This small molecule binds to this protein.
Small molecule (SMILES): CC(=O)N[C@H]1[C@H](O[C@H]2[C@H](O)[C@@H](NC(C)=O)CO[C@@H]2CO)O[C@H](CO)[C@@H](O[C@@H]2O[C@H](CO)[C@@H](O)[C@H](O)[C@@H]2O)[C@@H]1O

Sequence of chain 1.A:
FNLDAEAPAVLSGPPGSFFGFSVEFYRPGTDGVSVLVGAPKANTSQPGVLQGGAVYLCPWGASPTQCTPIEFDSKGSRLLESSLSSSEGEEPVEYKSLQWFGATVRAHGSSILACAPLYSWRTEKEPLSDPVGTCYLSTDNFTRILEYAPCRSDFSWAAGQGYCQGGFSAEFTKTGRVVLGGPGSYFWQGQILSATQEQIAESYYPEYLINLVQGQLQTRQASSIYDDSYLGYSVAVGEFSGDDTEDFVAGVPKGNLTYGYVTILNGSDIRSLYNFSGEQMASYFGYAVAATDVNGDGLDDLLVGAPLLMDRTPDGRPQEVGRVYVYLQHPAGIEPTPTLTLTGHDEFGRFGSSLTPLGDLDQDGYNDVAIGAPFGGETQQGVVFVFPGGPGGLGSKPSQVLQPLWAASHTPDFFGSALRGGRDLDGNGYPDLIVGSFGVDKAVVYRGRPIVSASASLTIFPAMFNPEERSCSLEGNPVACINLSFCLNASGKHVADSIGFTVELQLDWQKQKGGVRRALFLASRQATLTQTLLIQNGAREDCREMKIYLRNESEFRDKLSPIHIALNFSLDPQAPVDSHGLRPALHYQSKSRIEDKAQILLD

Binding-site contacts:
Ligand atom O5 contacts residue ASN141 of chain 1.A at 2.4 Å (h-bond).
Ligand atom O6 contacts residue LEU57 of chain 1.A at 4.2 Å.
Ligand atom C1 contacts residue ASN141 of chain 1.A at 1.4 Å.
Ligand atom N2 contacts residue ASN141 of chain 1.A at 3.0 Å (h-bond).
Ligand atom C5 contacts residue ASN141 of chain 1.A at 3.6 Å.
Ligand atom C8 contacts residue ASN141 of chain 1.A at 3.6 Å.
Ligand atom C3 contacts residue ASN141 of chain 1.A at 3.8 Å.
Ligand atom O7 contacts residue ASN141 of chain 1.A at 3.9 Å.
Ligand atom O5 contacts residue PHE142 of chain 1.A at 4.2 Å.
Ligand atom C7 contacts residue ASN141 of chain 1.A at 3.2 Å.
Ligand atom C2 contacts residue ASN141 of chain 1.A at 2.5 Å.
Ligand atom C6 contacts residue PHE142 of chain 1.A at 4.3 Å (hydrophobic).
Ligand atom C4 contacts residue ASN141 of chain 1.A at 4.2 Å.